Binding-site contacts:
Ligand atom C6 contacts residue GLU105 of chain 1.D at 3.7 Å.
Ligand atom O4 contacts residue NAD1 of chain 1.Q at 3.2 Å.
Ligand atom O2 contacts residue CYS164 of chain 1.D at 3.7 Å.
Ligand atom O1 contacts residue ASN165 of chain 1.D at 3.5 Å (h-bond).
Ligand atom O3 contacts residue HIS194 of chain 1.D at 2.5 Å (h-bond).
Ligand atom P contacts residue ARG89 of chain 1.D at 3.8 Å.
Ligand atom O2 contacts residue ASN165 of chain 1.D at 2.5 Å (h-bond).
Ligand atom C3 contacts residue ASN165 of chain 1.D at 3.7 Å.
Ligand atom C2 contacts residue HIS194 of chain 1.D at 3.3 Å.
Ligand atom O2P contacts residue ARG263 of chain 1.D at 3.1 Å (salt-bridge).
Ligand atom O1 contacts residue GLY292 of chain 1.D at 3.4 Å (h-bond).
Ligand atom O1P contacts residue GLY292 of chain 1.D at 3.2 Å (h-bond).
Ligand atom O4 contacts residue ASN142 of chain 1.D at 3.7 Å.
Ligand atom O3P contacts residue ARG291 of chain 1.D at 3.0 Å (salt-bridge).
Ligand atom C4 contacts residue GLU105 of chain 1.D at 3.7 Å.
Ligand atom O2 contacts residue HIS194 of chain 1.D at 3.0 Å (h-bond).
Ligand atom C2 contacts residue TYR243 of chain 1.D at 3.4 Å (hydrophobic).
Ligand atom O3P contacts residue ARG89 of chain 1.D at 2.8 Å (salt-bridge).
Ligand atom O1P contacts residue TYR14 of chain 1.D at 3.6 Å.
Ligand atom C3 contacts residue TYR296 of chain 1.D at 3.0 Å (hydrophobic).
Ligand atom O2 contacts residue VAL166 of chain 1.D at 3.4 Å.
Ligand atom O3 contacts residue ASN142 of chain 1.D at 3.2 Å (h-bond).
Ligand atom O1P contacts residue ARG263 of chain 1.D at 3.4 Å (salt-bridge).
Ligand atom O1P contacts residue ARG291 of chain 1.D at 3.1 Å (salt-bridge).
Ligand atom P contacts residue ARG291 of chain 1.D at 3.6 Å.
Ligand atom C1 contacts residue ASN165 of chain 1.D at 3.2 Å.
Ligand atom O5 contacts residue TYR243 of chain 1.D at 3.5 Å (h-bond).
Ligand atom O2P contacts residue VAL267 of chain 1.D at 3.2 Å.
Ligand atom O6 contacts residue GLY292 of chain 1.D at 3.7 Å.
Ligand atom O4 contacts residue GLU105 of chain 1.D at 3.3 Å (salt-bridge).
Ligand atom O4 contacts residue TYR296 of chain 1.D at 3.5 Å (h-bond).
Ligand atom C4 contacts residue TYR243 of chain 1.D at 3.8 Å (hydrophobic).
Ligand atom O5 contacts residue GLY292 of chain 1.D at 3.4 Å (h-bond).
Ligand atom O2P contacts residue ARG89 of chain 1.D at 3.0 Å (salt-bridge).
Ligand atom O1P contacts residue VAL267 of chain 1.D at 3.7 Å.
Ligand atom C1 contacts residue GLY292 of chain 1.D at 3.2 Å.
Ligand atom C3 contacts residue HIS194 of chain 1.D at 3.5 Å.
Ligand atom O6 contacts residue GLY293 of chain 1.D at 3.6 Å.
Ligand atom C2 contacts residue ASN165 of chain 1.D at 3.2 Å.
Ligand atom O3 contacts residue TYR296 of chain 1.D at 2.2 Å (h-bond).

The protein below binds the small molecule below.
Small molecule (SMILES): O=P(O)(O)OC[C@H]1O[C@H](O)[C@H](O)[C@@H](O)[C@@H]1O

Sequence of chain 1.D:
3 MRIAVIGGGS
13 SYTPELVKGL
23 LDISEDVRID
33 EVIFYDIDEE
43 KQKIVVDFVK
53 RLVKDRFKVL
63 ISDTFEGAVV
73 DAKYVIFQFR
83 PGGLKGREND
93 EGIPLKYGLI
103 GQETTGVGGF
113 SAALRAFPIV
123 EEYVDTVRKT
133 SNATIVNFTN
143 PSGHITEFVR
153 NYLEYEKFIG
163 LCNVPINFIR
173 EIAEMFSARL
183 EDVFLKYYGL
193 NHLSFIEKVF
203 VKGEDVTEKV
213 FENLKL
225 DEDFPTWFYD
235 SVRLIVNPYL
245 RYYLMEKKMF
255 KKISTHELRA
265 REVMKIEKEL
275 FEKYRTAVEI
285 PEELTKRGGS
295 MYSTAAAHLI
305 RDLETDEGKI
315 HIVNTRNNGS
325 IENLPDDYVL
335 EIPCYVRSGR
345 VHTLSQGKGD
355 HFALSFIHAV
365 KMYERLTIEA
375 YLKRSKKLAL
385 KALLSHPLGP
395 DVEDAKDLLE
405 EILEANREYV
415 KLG